A protein and the small-molecule ligand that binds it are described below.
Small molecule (SMILES): CC(=O)N[C@@H]1[C@@H](O)[C@H](O)[C@@H](CO)O[C@H]1O

Binding-site contacts:
Ligand atom C8 contacts residue GLN100 of chain 1.I at 3.7 Å.
Ligand atom C7 contacts residue PHE121 of chain 1.I at 4.5 Å (hydrophobic).
Ligand atom N2 contacts residue ASN122 of chain 1.I at 2.9 Å (h-bond).
Ligand atom O7 contacts residue GLN100 of chain 1.I at 4.2 Å.
Ligand atom C1 contacts residue ASN122 of chain 1.I at 1.4 Å.
Ligand atom C7 contacts residue ASN122 of chain 1.I at 3.7 Å.
Ligand atom C7 contacts residue LYS133 of chain 1.I at 4.3 Å.
Ligand atom C4 contacts residue ASN122 of chain 1.I at 4.2 Å.
Ligand atom C5 contacts residue ASN122 of chain 1.I at 3.6 Å.
Ligand atom C3 contacts residue ASN122 of chain 1.I at 3.8 Å.
Ligand atom C2 contacts residue ASN122 of chain 1.I at 2.5 Å.
Ligand atom O7 contacts residue ASN122 of chain 1.I at 4.0 Å.
Ligand atom O5 contacts residue ASN122 of chain 1.I at 2.3 Å (h-bond).
Ligand atom C8 contacts residue SER120 of chain 1.I at 3.7 Å.
Ligand atom C8 contacts residue LYS133 of chain 1.I at 3.6 Å.
Ligand atom O3 contacts residue GLN100 of chain 1.I at 4.1 Å.
Ligand atom C8 contacts residue PHE121 of chain 1.I at 3.6 Å (hydrophobic).
Ligand atom C7 contacts residue GLN100 of chain 1.I at 4.2 Å.
Ligand atom C8 contacts residue ASN122 of chain 1.I at 4.0 Å.
Ligand atom O7 contacts residue THR98 of chain 1.I at 4.4 Å.
Ligand atom N2 contacts residue LYS133 of chain 1.I at 3.9 Å.

Sequence of chain 1.I:
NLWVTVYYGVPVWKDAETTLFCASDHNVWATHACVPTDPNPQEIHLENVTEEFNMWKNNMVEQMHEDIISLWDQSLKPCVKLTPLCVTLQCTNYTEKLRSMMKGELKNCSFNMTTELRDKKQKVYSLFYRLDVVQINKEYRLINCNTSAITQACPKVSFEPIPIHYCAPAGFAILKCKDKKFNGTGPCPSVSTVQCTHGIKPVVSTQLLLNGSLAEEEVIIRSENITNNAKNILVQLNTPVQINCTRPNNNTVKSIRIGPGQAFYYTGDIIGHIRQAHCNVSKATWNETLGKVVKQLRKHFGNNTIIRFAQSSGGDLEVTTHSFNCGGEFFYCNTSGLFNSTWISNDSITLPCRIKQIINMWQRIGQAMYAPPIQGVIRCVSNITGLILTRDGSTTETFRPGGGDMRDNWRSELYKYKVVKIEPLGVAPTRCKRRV